Binding-site contacts:
Ligand atom C1 contacts residue ASN129 of chain 1.A at 4.3 Å.
Ligand atom C2 contacts residue ASN210 of chain 1.A at 2.6 Å.
Ligand atom O5 contacts residue LEU208 of chain 1.A at 3.1 Å.
Ligand atom O5 contacts residue ASN129 of chain 1.A at 3.3 Å.
Ligand atom C5 contacts residue LEU208 of chain 1.A at 3.7 Å (hydrophobic).
Ligand atom C2 contacts residue ASN129 of chain 1.A at 4.5 Å.
Ligand atom C6 contacts residue ASN129 of chain 1.A at 3.4 Å.
Ligand atom O5 contacts residue ILE209 of chain 1.A at 4.2 Å.
Ligand atom N2 contacts residue ASN210 of chain 1.A at 3.0 Å (h-bond).
Ligand atom C5 contacts residue ASN129 of chain 1.A at 3.8 Å.
Ligand atom O5 contacts residue ASN210 of chain 1.A at 2.5 Å (h-bond).
Ligand atom O7 contacts residue ASN210 of chain 1.A at 3.0 Å (h-bond).
Ligand atom C1 contacts residue LEU208 of chain 1.A at 3.8 Å (hydrophobic).
Ligand atom C4 contacts residue ASN210 of chain 1.A at 4.2 Å.
Ligand atom C8 contacts residue ASN210 of chain 1.A at 3.9 Å.
Ligand atom C4 contacts residue ASN129 of chain 1.A at 4.2 Å.
Ligand atom C5 contacts residue ASN210 of chain 1.A at 3.5 Å.
Ligand atom C1 contacts residue ILE209 of chain 1.A at 4.5 Å (hydrophobic).
Ligand atom O6 contacts residue ASN129 of chain 1.A at 2.7 Å (h-bond).
Ligand atom C3 contacts residue ASN210 of chain 1.A at 3.7 Å.
Ligand atom C7 contacts residue ASN210 of chain 1.A at 3.1 Å.
Ligand atom C6 contacts residue LEU208 of chain 1.A at 3.6 Å (hydrophobic).
Ligand atom C1 contacts residue ASN210 of chain 1.A at 1.5 Å.

This protein binds this small molecule.
Small molecule (SMILES): CC(=O)N[C@H]1[C@H](O[C@H]2[C@H](O)[C@@H](NC(C)=O)CO[C@@H]2CO)O[C@H](CO)[C@@H](O[C@@H]2O[C@H](CO)[C@@H](O)[C@H](O)[C@@H]2O)[C@@H]1O

Sequence of chain 1.A:
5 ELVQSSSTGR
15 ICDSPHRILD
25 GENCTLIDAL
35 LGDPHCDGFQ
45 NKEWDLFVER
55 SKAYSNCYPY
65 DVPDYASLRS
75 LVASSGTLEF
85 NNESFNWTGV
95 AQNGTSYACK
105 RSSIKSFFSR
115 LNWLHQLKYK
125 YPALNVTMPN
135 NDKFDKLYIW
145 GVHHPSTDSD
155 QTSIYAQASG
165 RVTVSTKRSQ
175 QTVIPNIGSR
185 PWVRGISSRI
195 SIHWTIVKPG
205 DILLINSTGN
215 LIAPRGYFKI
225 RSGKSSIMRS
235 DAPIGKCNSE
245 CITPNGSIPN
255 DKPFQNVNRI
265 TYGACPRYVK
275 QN